A protein and the small-molecule ligand that binds it are described below.
Small molecule (SMILES): CC[C@H](C)[C@H](NC(=O)[C@H](COP(=O)(O)O)NC(=O)CNC(=O)[C@H](C)N)C(=O)N1CCC[C@H]1C(=O)NCC(=O)N[C@@H](CCCN=C(N)N)C(=O)N[C@@H](C)C(=O)N[C@H](C=O)CO

Sequence of chain 1.A:
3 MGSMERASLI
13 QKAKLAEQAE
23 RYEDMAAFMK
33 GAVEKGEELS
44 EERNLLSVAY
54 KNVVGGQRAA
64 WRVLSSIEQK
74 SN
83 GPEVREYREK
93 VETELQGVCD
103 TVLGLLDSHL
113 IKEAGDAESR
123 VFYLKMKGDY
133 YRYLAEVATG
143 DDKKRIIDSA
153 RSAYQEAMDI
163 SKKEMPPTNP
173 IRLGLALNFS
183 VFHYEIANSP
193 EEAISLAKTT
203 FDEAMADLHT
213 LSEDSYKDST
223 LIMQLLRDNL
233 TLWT

Binding-site contacts:
Ligand atom NH2 contacts residue ASN55 of chain 1.A at 3.5 Å (h-bond).
Ligand atom CB contacts residue ASN180 of chain 1.A at 3.2 Å.
Ligand atom CB contacts residue GLU187 of chain 1.A at 3.2 Å.
Ligand atom CA contacts residue ASN180 of chain 1.A at 3.3 Å.
Ligand atom CB contacts residue TRP235 of chain 1.A at 3.4 Å (hydrophobic).
Ligand atom O3P contacts residue TYR135 of chain 1.A at 2.6 Å (h-bond).
Ligand atom P contacts residue ARG61 of chain 1.A at 3.7 Å.
Ligand atom O2P contacts residue ARG61 of chain 1.A at 2.9 Å (salt-bridge).
Ligand atom CG1 contacts residue GLY176 of chain 1.A at 3.7 Å.
Ligand atom CA contacts residue GLU19 of chain 1.A at 3.7 Å.
Ligand atom OG contacts residue GLU19 of chain 1.A at 2.6 Å (salt-bridge).
Ligand atom O contacts residue LYS54 of chain 1.A at 3.5 Å.
Ligand atom N contacts residue ASN180 of chain 1.A at 2.9 Å (h-bond).
Ligand atom CA contacts residue ASN55 of chain 1.A at 3.4 Å.
Ligand atom O contacts residue GLU187 of chain 1.A at 3.1 Å (salt-bridge).
Ligand atom CB contacts residue GLU19 of chain 1.A at 3.2 Å.
Ligand atom CA contacts residue ASN231 of chain 1.A at 3.4 Å.
Ligand atom O contacts residue UHQ1 of chain 1.C at 3.3 Å.
Ligand atom C contacts residue VAL51 of chain 1.A at 3.7 Å (hydrophobic).
Ligand atom NE contacts residue ASN55 of chain 1.A at 3.1 Å (h-bond).
Ligand atom O contacts residue VAL51 of chain 1.A at 3.5 Å.
Ligand atom O1P contacts residue ARG61 of chain 1.A at 2.9 Å (salt-bridge).
Ligand atom C contacts residue ASN180 of chain 1.A at 3.6 Å.
Ligand atom O3P contacts residue ARG134 of chain 1.A at 2.9 Å (salt-bridge).
Ligand atom CG1 contacts residue LEU179 of chain 1.A at 3.6 Å (hydrophobic).
Ligand atom O contacts residue VAL51 of chain 1.A at 3.6 Å.
Ligand atom O contacts residue VAL183 of chain 1.A at 3.6 Å.
Ligand atom O1P contacts residue ARG134 of chain 1.A at 2.8 Å (salt-bridge).
Ligand atom CD1 contacts residue GLY176 of chain 1.A at 3.7 Å.
Ligand atom N contacts residue ASN231 of chain 1.A at 2.8 Å (h-bond).
Ligand atom N contacts residue LEU179 of chain 1.A at 3.5 Å.
Ligand atom C contacts residue ASN231 of chain 1.A at 3.5 Å.
Ligand atom N contacts residue GLU19 of chain 1.A at 2.8 Å (salt-bridge).
Ligand atom C contacts residue ASN55 of chain 1.A at 3.5 Å.
Ligand atom O contacts residue ASN55 of chain 1.A at 2.9 Å (h-bond).
Ligand atom CA contacts residue GLU19 of chain 1.A at 3.6 Å.
Ligand atom O contacts residue LYS54 of chain 1.A at 3.6 Å.
Ligand atom CB contacts residue ASN55 of chain 1.A at 3.4 Å.
Ligand atom C contacts residue GLU19 of chain 1.A at 3.7 Å.
Ligand atom O contacts residue ASN231 of chain 1.A at 2.9 Å (h-bond).